A small-molecule ligand and the protein it binds are described below.
Small molecule (SMILES): O=P(O)(O)Cc1ccccc1

Binding-site contacts:
Ligand atom P8 contacts residue ARG18 of chain 1.D at 3.6 Å.
Ligand atom O10 contacts residue CYS17 of chain 1.D at 3.1 Å (h-bond).
Ligand atom O9 contacts residue ARG18 of chain 1.D at 2.7 Å (salt-bridge).
Ligand atom P8 contacts residue ASP122 of chain 1.D at 4.0 Å.
Ligand atom P8 contacts residue GLY14 of chain 1.D at 4.0 Å.
Ligand atom C3 contacts residue LEU47 of chain 1.D at 4.4 Å (hydrophobic).
Ligand atom C6 contacts residue ASP122 of chain 1.D at 3.9 Å.
Ligand atom O9 contacts residue CYS12 of chain 1.D at 3.3 Å (h-bond).
Ligand atom C2 contacts residue LEU47 of chain 1.D at 3.7 Å (hydrophobic).
Ligand atom O11 contacts residue CYS17 of chain 1.D at 3.2 Å.
Ligand atom P8 contacts residue CYS17 of chain 1.D at 4.0 Å.
Ligand atom C1 contacts residue ILE16 of chain 1.D at 3.5 Å (hydrophobic).
Ligand atom C5 contacts residue VAL13 of chain 1.D at 3.9 Å (hydrophobic).
Ligand atom O11 contacts residue CYS12 of chain 1.D at 3.8 Å.
Ligand atom C7 contacts residue TYR124 of chain 1.D at 3.8 Å (hydrophobic).
Ligand atom C6 contacts residue TYR124 of chain 1.D at 4.1 Å (hydrophobic).
Ligand atom O10 contacts residue ILE16 of chain 1.D at 3.2 Å (h-bond).
Ligand atom O11 contacts residue ASP122 of chain 1.D at 3.8 Å.
Ligand atom C6 contacts residue GLY14 of chain 1.D at 4.2 Å.
Ligand atom C7 contacts residue ASP122 of chain 1.D at 3.1 Å.
Ligand atom C4 contacts residue VAL13 of chain 1.D at 3.7 Å (hydrophobic).
Ligand atom O9 contacts residue VAL13 of chain 1.D at 3.2 Å (h-bond).
Ligand atom C4 contacts residue ASP122 of chain 1.D at 4.3 Å.
Ligand atom O10 contacts residue ARG18 of chain 1.D at 4.1 Å.
Ligand atom O9 contacts residue GLY14 of chain 1.D at 3.4 Å (h-bond).
Ligand atom C2 contacts residue GLY14 of chain 1.D at 4.3 Å.
Ligand atom C1 contacts residue LEU47 of chain 1.D at 4.3 Å (hydrophobic).
Ligand atom C2 contacts residue TYR124 of chain 1.D at 4.0 Å (hydrophobic).
Ligand atom C2 contacts residue ILE16 of chain 1.D at 4.0 Å (hydrophobic).
Ligand atom C1 contacts residue GLY14 of chain 1.D at 4.3 Å.
Ligand atom C5 contacts residue ASP122 of chain 1.D at 3.5 Å.
Ligand atom O10 contacts residue GLY14 of chain 1.D at 3.5 Å (h-bond).
Ligand atom C1 contacts residue TYR124 of chain 1.D at 3.8 Å (hydrophobic).
Ligand atom C4 contacts residue GLY14 of chain 1.D at 4.3 Å.
Ligand atom P8 contacts residue CYS12 of chain 1.D at 3.5 Å.
Ligand atom C7 contacts residue CYS17 of chain 1.D at 3.9 Å (hydrophobic).
Ligand atom O10 contacts residue ASN15 of chain 1.D at 3.4 Å (h-bond).
Ligand atom C5 contacts residue GLY14 of chain 1.D at 4.2 Å.
Ligand atom O11 contacts residue ARG18 of chain 1.D at 2.7 Å (salt-bridge).
Ligand atom O10 contacts residue CYS12 of chain 1.D at 3.0 Å (h-bond).

Sequence of chain 1.D:
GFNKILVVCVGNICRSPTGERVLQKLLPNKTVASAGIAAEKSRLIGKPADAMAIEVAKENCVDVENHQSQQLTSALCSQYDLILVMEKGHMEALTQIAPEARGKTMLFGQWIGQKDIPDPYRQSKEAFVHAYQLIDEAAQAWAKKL